Binding-site contacts:
Ligand atom C1 contacts residue ASN265 of chain 1.C at 1.4 Å.
Ligand atom C4 contacts residue ASN265 of chain 1.C at 4.2 Å.
Ligand atom O7 contacts residue ASN265 of chain 1.C at 3.5 Å (h-bond).
Ligand atom C8 contacts residue GLN263 of chain 1.C at 3.3 Å.
Ligand atom C1 contacts residue VAL414 of chain 1.C at 4.2 Å (hydrophobic).
Ligand atom C5 contacts residue ASN265 of chain 1.C at 3.6 Å.
Ligand atom C8 contacts residue SER303 of chain 1.C at 3.7 Å.
Ligand atom C2 contacts residue ASN265 of chain 1.C at 2.4 Å.
Ligand atom C7 contacts residue ASN265 of chain 1.C at 3.3 Å.
Ligand atom O5 contacts residue VAL414 of chain 1.C at 4.3 Å.
Ligand atom C8 contacts residue ASN265 of chain 1.C at 3.7 Å.
Ligand atom O7 contacts residue ASN301 of chain 1.C at 4.5 Å.
Ligand atom N2 contacts residue ASN265 of chain 1.C at 2.8 Å (h-bond).
Ligand atom C8 contacts residue ASN301 of chain 1.C at 3.4 Å.
Ligand atom N2 contacts residue GLN263 of chain 1.C at 4.2 Å.
Ligand atom C3 contacts residue ASN265 of chain 1.C at 3.7 Å.
Ligand atom C8 contacts residue VAL302 of chain 1.C at 4.3 Å (hydrophobic).
Ligand atom O5 contacts residue ASN265 of chain 1.C at 2.4 Å (h-bond).
Ligand atom C7 contacts residue ASN301 of chain 1.C at 4.4 Å.

Sequence of chain 1.C:
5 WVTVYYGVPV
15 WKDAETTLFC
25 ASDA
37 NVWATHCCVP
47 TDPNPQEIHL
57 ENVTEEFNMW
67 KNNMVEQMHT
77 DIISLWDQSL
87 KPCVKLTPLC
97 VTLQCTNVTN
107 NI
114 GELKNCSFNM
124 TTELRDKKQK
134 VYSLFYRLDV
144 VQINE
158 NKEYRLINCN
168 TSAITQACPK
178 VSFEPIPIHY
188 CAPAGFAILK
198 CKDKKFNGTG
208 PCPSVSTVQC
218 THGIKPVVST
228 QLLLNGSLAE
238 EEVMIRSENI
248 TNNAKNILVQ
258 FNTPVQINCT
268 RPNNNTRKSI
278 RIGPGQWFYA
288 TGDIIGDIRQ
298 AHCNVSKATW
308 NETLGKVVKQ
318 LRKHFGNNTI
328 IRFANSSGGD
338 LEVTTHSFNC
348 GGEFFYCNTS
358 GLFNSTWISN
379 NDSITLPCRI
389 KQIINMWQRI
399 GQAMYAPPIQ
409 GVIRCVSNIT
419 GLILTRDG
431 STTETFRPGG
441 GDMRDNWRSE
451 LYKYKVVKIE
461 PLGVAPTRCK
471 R

The small molecule below binds the protein below.
Small molecule (SMILES): CC(=O)N[C@H]1[C@H](O[C@H]2[C@H](O)[C@@H](NC(C)=O)CO[C@@H]2CO)O[C@H](CO)[C@@H](O)[C@@H]1O